Sequence of chain 1.A:
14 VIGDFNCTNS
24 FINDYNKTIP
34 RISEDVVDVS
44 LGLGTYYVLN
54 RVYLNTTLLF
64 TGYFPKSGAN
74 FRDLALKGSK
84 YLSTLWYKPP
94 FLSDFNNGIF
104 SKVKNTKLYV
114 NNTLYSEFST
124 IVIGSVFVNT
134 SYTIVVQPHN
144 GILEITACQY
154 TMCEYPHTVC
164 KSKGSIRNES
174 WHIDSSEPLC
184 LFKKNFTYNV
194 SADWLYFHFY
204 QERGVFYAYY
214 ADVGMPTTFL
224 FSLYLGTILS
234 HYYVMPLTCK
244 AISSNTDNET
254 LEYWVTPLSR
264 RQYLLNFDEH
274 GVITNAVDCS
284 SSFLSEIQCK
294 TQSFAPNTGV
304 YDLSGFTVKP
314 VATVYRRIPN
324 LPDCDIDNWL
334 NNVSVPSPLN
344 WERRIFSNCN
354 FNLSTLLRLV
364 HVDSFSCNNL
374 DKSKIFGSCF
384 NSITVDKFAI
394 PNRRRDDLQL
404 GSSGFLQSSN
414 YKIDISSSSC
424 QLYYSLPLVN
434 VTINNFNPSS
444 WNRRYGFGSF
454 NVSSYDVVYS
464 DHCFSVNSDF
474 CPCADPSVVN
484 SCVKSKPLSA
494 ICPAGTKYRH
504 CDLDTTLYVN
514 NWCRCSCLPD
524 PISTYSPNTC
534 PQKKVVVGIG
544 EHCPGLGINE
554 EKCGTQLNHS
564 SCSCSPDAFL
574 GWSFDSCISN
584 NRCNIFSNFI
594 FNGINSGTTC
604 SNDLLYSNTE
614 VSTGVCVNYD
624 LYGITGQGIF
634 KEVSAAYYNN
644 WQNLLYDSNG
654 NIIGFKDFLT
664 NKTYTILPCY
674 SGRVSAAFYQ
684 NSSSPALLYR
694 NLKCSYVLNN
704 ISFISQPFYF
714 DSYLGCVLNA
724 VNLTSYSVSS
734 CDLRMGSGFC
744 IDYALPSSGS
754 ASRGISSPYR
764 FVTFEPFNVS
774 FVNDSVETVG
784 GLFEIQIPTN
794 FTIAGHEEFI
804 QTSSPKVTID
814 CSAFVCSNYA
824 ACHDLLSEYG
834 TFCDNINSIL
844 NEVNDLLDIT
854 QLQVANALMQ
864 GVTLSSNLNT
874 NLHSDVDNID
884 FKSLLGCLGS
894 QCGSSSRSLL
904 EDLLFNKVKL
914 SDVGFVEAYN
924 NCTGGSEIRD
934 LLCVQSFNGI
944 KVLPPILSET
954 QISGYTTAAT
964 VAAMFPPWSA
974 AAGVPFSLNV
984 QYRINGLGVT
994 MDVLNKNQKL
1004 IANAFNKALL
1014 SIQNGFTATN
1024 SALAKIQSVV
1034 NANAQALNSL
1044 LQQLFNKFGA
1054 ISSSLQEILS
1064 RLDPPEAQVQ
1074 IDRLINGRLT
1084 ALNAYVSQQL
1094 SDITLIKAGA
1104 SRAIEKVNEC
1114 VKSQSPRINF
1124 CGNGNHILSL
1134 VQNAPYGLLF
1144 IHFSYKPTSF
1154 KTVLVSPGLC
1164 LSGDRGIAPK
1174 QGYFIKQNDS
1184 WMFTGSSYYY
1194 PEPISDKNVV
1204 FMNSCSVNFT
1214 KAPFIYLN

A small-molecule ligand and the protein it binds are described below.
Small molecule (SMILES): CC(=O)N[C@H]1[C@H](O[C@H]2[C@H](O)[C@@H](NC(C)=O)CO[C@@H]2CO)O[C@H](CO)[C@@H](O)[C@@H]1O

Binding-site contacts:
Ligand atom C3 contacts residue ASN335 of chain 1.A at 3.8 Å.
Ligand atom C5 contacts residue ASN335 of chain 1.A at 3.6 Å.
Ligand atom O7 contacts residue ASN331 of chain 1.A at 3.0 Å (h-bond).
Ligand atom C7 contacts residue ASN331 of chain 1.A at 3.6 Å.
Ligand atom C8 contacts residue ASN335 of chain 1.A at 4.5 Å.
Ligand atom O7 contacts residue ASN335 of chain 1.A at 3.5 Å (h-bond).
Ligand atom O5 contacts residue ASN335 of chain 1.A at 2.3 Å (h-bond).
Ligand atom O6 contacts residue ASN335 of chain 1.A at 4.2 Å.
Ligand atom C2 contacts residue ASN335 of chain 1.A at 2.5 Å.
Ligand atom C8 contacts residue ASN331 of chain 1.A at 3.3 Å.
Ligand atom C4 contacts residue ASN335 of chain 1.A at 4.3 Å.
Ligand atom N2 contacts residue ASN335 of chain 1.A at 2.9 Å (h-bond).
Ligand atom N2 contacts residue ASN331 of chain 1.A at 4.4 Å.
Ligand atom C1 contacts residue ASN335 of chain 1.A at 1.4 Å.
Ligand atom O6 contacts residue GLU345 of chain 1.A at 4.2 Å.
Ligand atom C7 contacts residue ASN335 of chain 1.A at 3.4 Å.